Binding-site contacts:
Ligand atom O27 contacts residue GLY68 of chain 1.L at 3.4 Å.
Ligand atom B26 contacts residue HIS123 of chain 1.L at 3.5 Å.
Ligand atom CL6 contacts residue THR146 of chain 1.L at 3.2 Å.
Ligand atom O28 contacts residue SER98 of chain 1.L at 2.3 Å (h-bond).
Ligand atom C25 contacts residue MET99 of chain 1.L at 3.6 Å (hydrophobic).
Ligand atom C24 contacts residue GLN124 of chain 1.L at 3.7 Å.
Ligand atom N20 contacts residue GLY69 of chain 1.L at 2.9 Å (h-bond).
Ligand atom C24 contacts residue HIS123 of chain 1.L at 3.2 Å.
Ligand atom CL3 contacts residue GLY127 of chain 1.L at 3.8 Å.
Ligand atom C2 contacts residue LEU126 of chain 1.L at 3.6 Å (hydrophobic).
Ligand atom O8 contacts residue SER70 of chain 1.L at 3.6 Å.
Ligand atom C7 contacts residue LEU126 of chain 1.L at 3.7 Å (hydrophobic).
Ligand atom C24 contacts residue PRO125 of chain 1.L at 3.8 Å (hydrophobic).
Ligand atom O19 contacts residue PRO125 of chain 1.L at 3.1 Å.
Ligand atom C22 contacts residue MET99 of chain 1.L at 3.7 Å (hydrophobic).
Ligand atom C21 contacts residue GLY69 of chain 1.L at 3.7 Å.
Ligand atom CL6 contacts residue HIS142 of chain 1.L at 3.3 Å.
Ligand atom O27 contacts residue GLY69 of chain 1.L at 3.0 Å (h-bond).
Ligand atom C24 contacts residue SER98 of chain 1.L at 3.3 Å.
Ligand atom C22 contacts residue SER98 of chain 1.L at 3.0 Å.
Ligand atom N20 contacts residue SER98 of chain 1.L at 3.7 Å.
Ligand atom C10 contacts residue GLY69 of chain 1.L at 3.6 Å.
Ligand atom O19 contacts residue LEU126 of chain 1.L at 2.8 Å (h-bond).
Ligand atom C23 contacts residue SER98 of chain 1.L at 3.6 Å.
Ligand atom C22 contacts residue VAL71 of chain 1.L at 3.7 Å (hydrophobic).
Ligand atom C25 contacts residue SER98 of chain 1.L at 3.8 Å.
Ligand atom B26 contacts residue SER98 of chain 1.L at 1.4 Å.
Ligand atom C3 contacts residue LEU126 of chain 1.L at 3.6 Å (hydrophobic).
Ligand atom O27 contacts residue SER98 of chain 1.L at 1.9 Å (h-bond).
Ligand atom CL3 contacts residue LEU126 of chain 1.L at 3.6 Å.
Ligand atom C18 contacts residue LEU126 of chain 1.L at 3.8 Å (hydrophobic).
Ligand atom C18 contacts residue GLY69 of chain 1.L at 3.7 Å.
Ligand atom CL6 contacts residue ILE143 of chain 1.L at 3.6 Å.
Ligand atom C21 contacts residue SER98 of chain 1.L at 2.5 Å.
Ligand atom C10 contacts residue LEU126 of chain 1.L at 3.5 Å (hydrophobic).
Ligand atom O8 contacts residue VAL71 of chain 1.L at 3.0 Å (h-bond).
Ligand atom O28 contacts residue HIS123 of chain 1.L at 3.3 Å (h-bond).
Ligand atom O27 contacts residue MET99 of chain 1.L at 2.8 Å (h-bond).
Ligand atom B26 contacts residue MET99 of chain 1.L at 3.6 Å.
Ligand atom N9 contacts residue LEU126 of chain 1.L at 2.7 Å (h-bond).

Sequence of chain 1.L:
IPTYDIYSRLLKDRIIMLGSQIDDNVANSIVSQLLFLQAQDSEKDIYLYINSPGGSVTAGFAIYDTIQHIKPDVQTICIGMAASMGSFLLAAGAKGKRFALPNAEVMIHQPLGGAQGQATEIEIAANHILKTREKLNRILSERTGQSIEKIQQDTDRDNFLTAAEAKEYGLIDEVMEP

This protein binds this small molecule.
Small molecule (SMILES): CC(C)C[C@H](NC(=O)CNC(=O)c1cc(Cl)ccc1Cl)B(O)O